Binding-site contacts:
Ligand atom O5 contacts residue ALA610 of chain 1.A at 3.5 Å.
Ligand atom O5 contacts residue GLY612 of chain 1.A at 3.8 Å.
Ligand atom C4 contacts residue PHE285 of chain 1.A at 3.4 Å (hydrophobic).
Ligand atom C6 contacts residue GLY612 of chain 1.A at 3.4 Å.
Ligand atom C5 contacts residue PHE285 of chain 1.A at 3.5 Å (hydrophobic).
Ligand atom C22 contacts residue GLU382 of chain 1.A at 3.7 Å.
Ligand atom C13 contacts residue PHE285 of chain 1.A at 4.0 Å (hydrophobic).
Ligand atom C10 contacts residue PHE285 of chain 1.A at 3.6 Å (hydrophobic).
Ligand atom C6 contacts residue PHE285 of chain 1.A at 3.8 Å (hydrophobic).
Ligand atom C26 contacts residue GLU382 of chain 1.A at 3.6 Å.
Ligand atom C9 contacts residue PHE285 of chain 1.A at 3.4 Å (hydrophobic).
Ligand atom C24 contacts residue LEU380 of chain 1.A at 3.8 Å (hydrophobic).
Ligand atom C25 contacts residue LEU380 of chain 1.A at 3.8 Å (hydrophobic).
Ligand atom O4 contacts residue ALA610 of chain 1.A at 3.4 Å.
Ligand atom C8 contacts residue PHE285 of chain 1.A at 3.7 Å (hydrophobic).
Ligand atom O5 contacts residue TYR613 of chain 1.A at 3.5 Å (h-bond).
Ligand atom C2 contacts residue PHE285 of chain 1.A at 3.5 Å (hydrophobic).
Ligand atom C10 contacts residue TYR613 of chain 1.A at 3.7 Å (hydrophobic).
Ligand atom O4 contacts residue PHE285 of chain 1.A at 3.6 Å.
Ligand atom C3 contacts residue TYR613 of chain 1.A at 3.6 Å (hydrophobic).
Ligand atom C25 contacts residue ASN284 of chain 1.A at 3.5 Å.
Ligand atom CL1 contacts residue TYR613 of chain 1.A at 3.3 Å.
Ligand atom C23 contacts residue GLU382 of chain 1.A at 3.6 Å.
Ligand atom O4 contacts residue TYR613 of chain 1.A at 3.6 Å.
Ligand atom CL1 contacts residue GLU572 of chain 1.A at 3.5 Å.
Ligand atom C5 contacts residue TYR613 of chain 1.A at 3.7 Å (hydrophobic).
Ligand atom C22 contacts residue TYR613 of chain 1.A at 3.7 Å (hydrophobic).
Ligand atom C2 contacts residue TYR613 of chain 1.A at 3.9 Å (hydrophobic).
Ligand atom O5 contacts residue PHE285 of chain 1.A at 3.8 Å.
Ligand atom C23 contacts residue ARG770 of chain 1.A at 3.9 Å.
Ligand atom C25 contacts residue GLU382 of chain 1.A at 3.5 Å.
Ligand atom C21 contacts residue GLU382 of chain 1.A at 3.7 Å.
Ligand atom C26 contacts residue HIS571 of chain 1.A at 3.9 Å.
Ligand atom C4 contacts residue TYR613 of chain 1.A at 3.5 Å (hydrophobic).
Ligand atom C3 contacts residue PHE285 of chain 1.A at 3.5 Å (hydrophobic).
Ligand atom C24 contacts residue GLU382 of chain 1.A at 3.5 Å.
Ligand atom C6 contacts residue TYR613 of chain 1.A at 3.8 Å (hydrophobic).
Ligand atom C7 contacts residue PHE285 of chain 1.A at 3.8 Å (hydrophobic).
Ligand atom O1 contacts residue PHE285 of chain 1.A at 3.5 Å.
Ligand atom C26 contacts residue ASN284 of chain 1.A at 3.3 Å.

Sequence of chain 1.A:
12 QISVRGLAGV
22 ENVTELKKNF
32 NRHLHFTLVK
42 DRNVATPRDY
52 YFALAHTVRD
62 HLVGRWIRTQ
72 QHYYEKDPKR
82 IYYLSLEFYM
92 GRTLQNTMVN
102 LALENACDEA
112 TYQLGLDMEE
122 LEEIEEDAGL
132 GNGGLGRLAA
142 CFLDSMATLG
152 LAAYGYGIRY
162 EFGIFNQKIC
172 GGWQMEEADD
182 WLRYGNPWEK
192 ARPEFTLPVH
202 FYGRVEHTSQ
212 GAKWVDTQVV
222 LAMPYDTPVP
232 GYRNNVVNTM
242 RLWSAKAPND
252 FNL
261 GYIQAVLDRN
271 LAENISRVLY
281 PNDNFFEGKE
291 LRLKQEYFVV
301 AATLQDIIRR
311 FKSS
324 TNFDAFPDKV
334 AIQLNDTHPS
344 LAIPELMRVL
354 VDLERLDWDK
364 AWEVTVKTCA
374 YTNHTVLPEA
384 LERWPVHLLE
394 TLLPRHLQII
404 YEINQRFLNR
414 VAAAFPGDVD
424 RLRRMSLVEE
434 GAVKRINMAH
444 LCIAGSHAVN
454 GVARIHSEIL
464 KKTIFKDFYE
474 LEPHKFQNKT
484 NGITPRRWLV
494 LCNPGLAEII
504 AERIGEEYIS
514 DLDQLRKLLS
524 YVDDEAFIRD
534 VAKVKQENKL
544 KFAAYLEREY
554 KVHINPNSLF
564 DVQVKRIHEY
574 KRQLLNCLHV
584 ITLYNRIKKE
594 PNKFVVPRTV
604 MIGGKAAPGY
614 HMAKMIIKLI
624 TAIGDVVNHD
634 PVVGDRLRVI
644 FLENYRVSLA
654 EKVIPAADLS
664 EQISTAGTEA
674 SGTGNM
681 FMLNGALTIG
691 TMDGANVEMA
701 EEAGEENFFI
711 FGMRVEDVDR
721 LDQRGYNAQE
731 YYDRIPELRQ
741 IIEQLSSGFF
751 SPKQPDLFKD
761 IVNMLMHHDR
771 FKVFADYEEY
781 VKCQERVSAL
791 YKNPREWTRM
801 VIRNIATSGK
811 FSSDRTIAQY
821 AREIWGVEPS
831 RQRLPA

A protein and the small-molecule ligand that binds it are described below.
Small molecule (SMILES): CN1CC[C@H](c2c(O)cc(O)c3c(=O)cc(-c4ccccc4Cl)oc23)[C@H](O)C1